This small molecule binds to this protein.
Small molecule (SMILES): CC(=O)N[C@@H]1[C@@H](O)[C@H](O)[C@@H](CO)O[C@H]1O

Sequence of chain 1.A:
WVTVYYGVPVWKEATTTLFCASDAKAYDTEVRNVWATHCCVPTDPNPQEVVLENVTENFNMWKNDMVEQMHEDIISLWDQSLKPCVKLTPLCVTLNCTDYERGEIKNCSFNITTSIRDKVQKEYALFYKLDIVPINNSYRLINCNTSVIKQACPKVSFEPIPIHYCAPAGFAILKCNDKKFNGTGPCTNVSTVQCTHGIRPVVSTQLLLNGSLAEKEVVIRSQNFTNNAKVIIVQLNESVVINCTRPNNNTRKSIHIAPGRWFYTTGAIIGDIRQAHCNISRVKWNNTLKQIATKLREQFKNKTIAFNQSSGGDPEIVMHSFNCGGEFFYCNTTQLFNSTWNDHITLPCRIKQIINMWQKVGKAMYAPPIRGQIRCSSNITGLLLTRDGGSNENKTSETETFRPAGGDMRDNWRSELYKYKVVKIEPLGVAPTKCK

Binding-site contacts:
Ligand atom C1 contacts residue ASN208 of chain 1.A at 4.4 Å.
Ligand atom C5 contacts residue ASN220 of chain 1.A at 3.8 Å.
Ligand atom N2 contacts residue ASN220 of chain 1.A at 3.0 Å (h-bond).
Ligand atom O7 contacts residue ASN220 of chain 1.A at 3.5 Å (h-bond).
Ligand atom C1 contacts residue ASN220 of chain 1.A at 1.5 Å.
Ligand atom C8 contacts residue ASN220 of chain 1.A at 3.9 Å.
Ligand atom C5 contacts residue ASN208 of chain 1.A at 4.0 Å.
Ligand atom O6 contacts residue ASN208 of chain 1.A at 3.1 Å (h-bond).
Ligand atom C7 contacts residue ASN220 of chain 1.A at 3.4 Å.
Ligand atom C6 contacts residue ASN208 of chain 1.A at 3.5 Å.
Ligand atom C3 contacts residue ASN220 of chain 1.A at 3.9 Å.
Ligand atom O5 contacts residue VAL57 of chain 1.A at 4.2 Å.
Ligand atom C4 contacts residue ASN220 of chain 1.A at 4.4 Å.
Ligand atom C2 contacts residue ASN220 of chain 1.A at 2.5 Å.
Ligand atom O5 contacts residue ASN220 of chain 1.A at 2.5 Å (h-bond).
Ligand atom O5 contacts residue ASN208 of chain 1.A at 3.2 Å (h-bond).
Ligand atom C6 contacts residue VAL57 of chain 1.A at 4.4 Å (hydrophobic).
Ligand atom C5 contacts residue VAL57 of chain 1.A at 4.2 Å (hydrophobic).